This small molecule binds to this protein.
Small molecule (SMILES): Nc1nc(=O)c2ncn([C@@H]3O[C@H](CO)[C@@H](O[P](=O)(O)OC[C@H]4O[C@@H](n5ccc(=O)[nH]c5=O)[C@H](O)[C@@H]4O[P](=O)(O)OC[C@H]4O[C@@H](n5ccc(=O)[nH]c5=O)[C@H](O)[C@@H]4O[P](=O)(O)OC[C@H]4O[C@@H](n5ccc(=O)[nH]c5=O)[C@H](O)[C@@H]4O[P](=O)(O)OC[C@H]4O[C@@H](n5ccc(=O)[nH]c5=O)[C@H](O)[C@@H]4O[P](=O)(O)OC[C@H]4O[C@@H](n5ccc(=O)[nH]c5=O)[C@H](O)[C@@H]4O)[C@H]3O)c2[nH]1

Sequence of chain 11.B:
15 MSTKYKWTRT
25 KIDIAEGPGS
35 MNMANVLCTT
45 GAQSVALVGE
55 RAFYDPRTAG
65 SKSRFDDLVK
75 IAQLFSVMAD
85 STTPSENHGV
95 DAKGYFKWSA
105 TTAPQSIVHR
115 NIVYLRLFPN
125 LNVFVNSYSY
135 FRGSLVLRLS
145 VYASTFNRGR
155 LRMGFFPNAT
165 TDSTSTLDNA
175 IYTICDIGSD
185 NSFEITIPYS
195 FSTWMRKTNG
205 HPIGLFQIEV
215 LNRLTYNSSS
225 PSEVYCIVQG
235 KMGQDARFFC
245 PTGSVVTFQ

Binding-site contacts:
Ligand atom C4 contacts residue TRP21 of chain 14.B at 3.7 Å (hydrophobic).
Ligand atom O3' contacts residue ARG55 of chain 11.B at 3.6 Å.
Ligand atom O6 contacts residue TYR58 of chain 11.B at 3.0 Å (h-bond).
Ligand atom C5' contacts residue ARG202 of chain 11.A at 3.0 Å.
Ligand atom OP2 contacts residue MET15 of chain 14.B at 3.5 Å.
Ligand atom C2 contacts residue ALA56 of chain 11.B at 3.7 Å (hydrophobic).
Ligand atom O4' contacts residue CYS203 of chain 11.A at 3.5 Å (h-bond).
Ligand atom OP2 contacts residue THR17 of chain 14.B at 3.2 Å.
Ligand atom C1' contacts residue ARG55 of chain 11.B at 3.4 Å.
Ligand atom O4 contacts residue TRP21 of chain 14.B at 3.6 Å.
Ligand atom C6 contacts residue TRP21 of chain 14.B at 3.3 Å (hydrophobic).
Ligand atom P contacts residue ARG202 of chain 11.A at 3.8 Å.
Ligand atom O2' contacts residue THR17 of chain 14.B at 3.3 Å (h-bond).
Ligand atom C2' contacts residue ARG55 of chain 11.B at 3.6 Å.
Ligand atom C1' contacts residue TRP21 of chain 14.B at 3.7 Å (hydrophobic).
Ligand atom OP2 contacts residue ARG202 of chain 11.A at 2.5 Å (salt-bridge).
Ligand atom O2 contacts residue TYR58 of chain 11.B at 3.8 Å.
Ligand atom N1 contacts residue TRP21 of chain 14.B at 3.5 Å.
Ligand atom N2 contacts residue ARG55 of chain 11.B at 3.7 Å.
Ligand atom C4 contacts residue ARG68 of chain 11.B at 3.7 Å.
Ligand atom C6 contacts residue TYR58 of chain 11.B at 3.5 Å (hydrophobic).
Ligand atom C2 contacts residue TRP21 of chain 14.B at 3.8 Å (hydrophobic).
Ligand atom N2 contacts residue ALA56 of chain 11.B at 3.3 Å (h-bond).
Ligand atom N1 contacts residue ALA56 of chain 11.B at 3.2 Å (h-bond).
Ligand atom O2 contacts residue ARG55 of chain 11.B at 3.2 Å (salt-bridge).
Ligand atom OP1 contacts residue TYR19 of chain 13.B at 3.1 Å (h-bond).
Ligand atom O3' contacts residue TYR19 of chain 13.B at 3.0 Å (h-bond).
Ligand atom N1 contacts residue TYR58 of chain 11.B at 3.6 Å.
Ligand atom N3 contacts residue ASN205 of chain 11.A at 3.7 Å.
Ligand atom O4' contacts residue TRP21 of chain 14.B at 3.6 Å.
Ligand atom O4 contacts residue ASN205 of chain 11.A at 3.4 Å (h-bond).
Ligand atom C5 contacts residue TRP21 of chain 14.B at 3.4 Å (hydrophobic).
Ligand atom P contacts residue TYR19 of chain 13.B at 3.7 Å.
Ligand atom N3 contacts residue ARG55 of chain 11.B at 3.5 Å (salt-bridge).
Ligand atom O2' contacts residue ARG55 of chain 11.B at 2.7 Å (salt-bridge).
Ligand atom OP1 contacts residue LYS18 of chain 13.B at 3.3 Å (salt-bridge).
Ligand atom N2 contacts residue THR17 of chain 14.B at 3.8 Å.
Ligand atom N3 contacts residue TRP21 of chain 14.B at 3.8 Å.
Ligand atom O4 contacts residue ARG68 of chain 11.B at 3.7 Å.
Ligand atom O2' contacts residue TYR19 of chain 13.B at 3.4 Å.

Sequence of chain 13.B:
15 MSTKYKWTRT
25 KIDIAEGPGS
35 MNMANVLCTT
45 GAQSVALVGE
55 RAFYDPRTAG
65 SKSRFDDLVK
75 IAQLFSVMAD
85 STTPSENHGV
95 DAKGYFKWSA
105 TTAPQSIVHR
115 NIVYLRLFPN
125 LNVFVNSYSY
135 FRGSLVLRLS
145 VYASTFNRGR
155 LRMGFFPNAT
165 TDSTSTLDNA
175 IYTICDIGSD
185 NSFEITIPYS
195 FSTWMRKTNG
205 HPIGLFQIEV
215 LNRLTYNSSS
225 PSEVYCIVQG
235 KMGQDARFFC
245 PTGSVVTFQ

Sequence of chain 11.A:
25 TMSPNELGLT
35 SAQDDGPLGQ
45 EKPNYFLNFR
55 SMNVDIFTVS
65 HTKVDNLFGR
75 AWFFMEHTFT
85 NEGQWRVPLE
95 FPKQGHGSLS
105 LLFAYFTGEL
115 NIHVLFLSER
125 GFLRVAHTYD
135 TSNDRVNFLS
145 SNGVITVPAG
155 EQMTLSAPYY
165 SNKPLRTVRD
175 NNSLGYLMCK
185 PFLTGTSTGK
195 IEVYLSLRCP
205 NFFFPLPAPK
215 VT

Sequence of chain 14.B:
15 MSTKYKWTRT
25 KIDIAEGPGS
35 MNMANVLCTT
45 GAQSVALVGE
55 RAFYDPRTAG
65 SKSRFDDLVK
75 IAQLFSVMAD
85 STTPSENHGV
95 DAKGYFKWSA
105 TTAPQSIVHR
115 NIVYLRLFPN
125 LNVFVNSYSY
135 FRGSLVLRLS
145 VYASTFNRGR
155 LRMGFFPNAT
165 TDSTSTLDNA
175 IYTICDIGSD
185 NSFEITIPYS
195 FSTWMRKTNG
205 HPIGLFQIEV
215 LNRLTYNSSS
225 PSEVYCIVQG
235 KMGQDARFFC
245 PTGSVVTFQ